Sequence of chain 1.C:
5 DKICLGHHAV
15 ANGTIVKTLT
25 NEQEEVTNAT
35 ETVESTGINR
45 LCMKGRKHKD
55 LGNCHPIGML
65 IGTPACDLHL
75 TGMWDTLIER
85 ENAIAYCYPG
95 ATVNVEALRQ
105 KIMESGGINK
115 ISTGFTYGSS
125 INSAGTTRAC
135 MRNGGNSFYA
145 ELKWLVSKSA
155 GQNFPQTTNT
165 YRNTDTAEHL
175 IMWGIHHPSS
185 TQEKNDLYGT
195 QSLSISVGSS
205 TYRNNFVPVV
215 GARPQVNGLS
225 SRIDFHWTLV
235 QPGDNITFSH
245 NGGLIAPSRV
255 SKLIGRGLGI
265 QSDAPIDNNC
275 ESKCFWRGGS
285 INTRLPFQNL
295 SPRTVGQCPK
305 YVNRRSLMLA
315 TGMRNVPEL

This small molecule binds to this protein.
Small molecule (SMILES): CC(=O)N[C@H]1[C@H](O[C@H]2[C@H](O)[C@@H](NC(C)=O)CO[C@@H]2CO)O[C@H](CO)[C@@H](O)[C@@H]1O

Sequence of chain 1.E:
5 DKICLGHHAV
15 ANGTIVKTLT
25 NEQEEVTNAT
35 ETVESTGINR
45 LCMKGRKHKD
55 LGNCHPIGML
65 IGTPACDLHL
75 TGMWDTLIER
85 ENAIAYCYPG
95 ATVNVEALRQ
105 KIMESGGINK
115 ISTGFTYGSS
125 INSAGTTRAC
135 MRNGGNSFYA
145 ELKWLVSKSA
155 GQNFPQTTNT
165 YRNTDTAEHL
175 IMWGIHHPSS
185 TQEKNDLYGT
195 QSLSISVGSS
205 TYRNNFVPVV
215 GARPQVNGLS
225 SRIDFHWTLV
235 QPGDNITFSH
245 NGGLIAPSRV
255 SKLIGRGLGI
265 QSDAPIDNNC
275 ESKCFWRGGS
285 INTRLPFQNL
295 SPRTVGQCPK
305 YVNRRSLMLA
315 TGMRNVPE

Binding-site contacts:
Ligand atom C1 contacts residue ASN239 of chain 1.E at 1.4 Å.
Ligand atom C7 contacts residue ASP238 of chain 1.E at 4.5 Å.
Ligand atom C7 contacts residue PRO218 of chain 1.C at 4.2 Å (hydrophobic).
Ligand atom C5 contacts residue ASN239 of chain 1.E at 3.6 Å.
Ligand atom N2 contacts residue GLY237 of chain 1.E at 3.4 Å (h-bond).
Ligand atom C4 contacts residue ASN239 of chain 1.E at 4.2 Å.
Ligand atom C8 contacts residue SER204 of chain 1.E at 4.2 Å.
Ligand atom C1 contacts residue ARG166 of chain 1.E at 3.8 Å.
Ligand atom O7 contacts residue ASN239 of chain 1.E at 3.6 Å (h-bond).
Ligand atom C2 contacts residue GLY237 of chain 1.E at 4.4 Å.
Ligand atom C8 contacts residue ASP238 of chain 1.E at 3.7 Å.
Ligand atom O5 contacts residue ARG166 of chain 1.E at 2.9 Å (salt-bridge).
Ligand atom C6 contacts residue ARG166 of chain 1.E at 3.5 Å.
Ligand atom O5 contacts residue ASN239 of chain 1.E at 2.3 Å (h-bond).
Ligand atom C8 contacts residue GLY237 of chain 1.E at 3.4 Å.
Ligand atom N2 contacts residue ASN239 of chain 1.E at 2.8 Å (h-bond).
Ligand atom C8 contacts residue ASN239 of chain 1.E at 4.4 Å.
Ligand atom O6 contacts residue ARG166 of chain 1.E at 2.5 Å (salt-bridge).
Ligand atom C7 contacts residue ASN239 of chain 1.E at 3.4 Å.
Ligand atom O6 contacts residue ASN239 of chain 1.E at 4.2 Å.
Ligand atom C5 contacts residue ARG166 of chain 1.E at 3.7 Å.
Ligand atom O7 contacts residue GLN219 of chain 1.C at 4.0 Å.
Ligand atom O7 contacts residue PRO218 of chain 1.C at 3.5 Å.
Ligand atom C2 contacts residue ASN239 of chain 1.E at 2.4 Å.
Ligand atom C7 contacts residue GLY237 of chain 1.E at 3.9 Å.
Ligand atom C3 contacts residue ASN239 of chain 1.E at 3.8 Å.